Sequence of chain 1.E:
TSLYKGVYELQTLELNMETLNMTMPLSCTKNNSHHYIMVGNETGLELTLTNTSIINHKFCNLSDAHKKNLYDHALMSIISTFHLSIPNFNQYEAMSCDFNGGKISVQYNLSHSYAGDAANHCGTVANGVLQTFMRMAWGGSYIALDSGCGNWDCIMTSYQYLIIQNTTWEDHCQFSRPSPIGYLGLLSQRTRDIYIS

The protein below binds the small molecule below.
Small molecule (SMILES): CC(=O)N[C@H]1[C@H](O[C@H]2[C@H](O)[C@@H](NC(C)=O)CO[C@@H]2CO)O[C@H](CO)[C@@H](O)[C@@H]1O

Binding-site contacts:
Ligand atom C3 contacts residue ASN99 of chain 1.E at 3.9 Å.
Ligand atom C2 contacts residue ASN99 of chain 1.E at 2.5 Å.
Ligand atom C7 contacts residue ASN99 of chain 1.E at 3.2 Å.
Ligand atom N2 contacts residue ASN99 of chain 1.E at 3.0 Å (h-bond).
Ligand atom C5 contacts residue ASN99 of chain 1.E at 3.8 Å.
Ligand atom C8 contacts residue GLU100 of chain 1.E at 4.0 Å.
Ligand atom O5 contacts residue ASN99 of chain 1.E at 2.5 Å (h-bond).
Ligand atom O7 contacts residue ASN99 of chain 1.E at 3.2 Å (h-bond).
Ligand atom C1 contacts residue ASN99 of chain 1.E at 1.5 Å.
Ligand atom C8 contacts residue ASN99 of chain 1.E at 3.0 Å.
Ligand atom C4 contacts residue ASN99 of chain 1.E at 4.4 Å.